Sequence of chain 1.D:
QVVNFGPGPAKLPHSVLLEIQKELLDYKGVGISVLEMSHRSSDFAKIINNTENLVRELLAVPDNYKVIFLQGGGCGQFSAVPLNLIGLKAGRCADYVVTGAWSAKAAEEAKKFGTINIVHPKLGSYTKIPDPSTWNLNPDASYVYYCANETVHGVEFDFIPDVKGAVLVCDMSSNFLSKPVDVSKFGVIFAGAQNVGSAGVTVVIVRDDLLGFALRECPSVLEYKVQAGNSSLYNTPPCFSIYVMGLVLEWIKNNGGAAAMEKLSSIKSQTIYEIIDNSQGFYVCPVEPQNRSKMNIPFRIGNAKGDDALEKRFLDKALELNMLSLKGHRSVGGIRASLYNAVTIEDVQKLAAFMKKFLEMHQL

This protein binds this small molecule.
Small molecule (SMILES): N[C@@H](COP(=O)(O)O)C(=O)O

Binding-site contacts:
Ligand atom CA contacts residue TRP102 of chain 1.F at 3.6 Å (hydrophobic).
Ligand atom O2P contacts residue TRP102 of chain 1.F at 4.1 Å.
Ligand atom O3P contacts residue ARG40 of chain 1.D at 2.7 Å (salt-bridge).
Ligand atom OXT contacts residue THR151 of chain 1.F at 4.2 Å.
Ligand atom OXT contacts residue HIS330 of chain 1.F at 3.6 Å.
Ligand atom OXT contacts residue VAL152 of chain 1.F at 4.2 Å.
Ligand atom OG contacts residue TRP102 of chain 1.F at 4.1 Å.
Ligand atom O contacts residue TRP102 of chain 1.F at 4.3 Å.
Ligand atom P contacts residue ARG40 of chain 1.D at 3.3 Å.
Ligand atom C contacts residue TRP102 of chain 1.F at 4.2 Å (hydrophobic).
Ligand atom O1P contacts residue ARG331 of chain 1.F at 4.1 Å.
Ligand atom C contacts residue PRO7 of chain 1.F at 4.2 Å (hydrophobic).
Ligand atom C contacts residue THR151 of chain 1.F at 4.3 Å.
Ligand atom C contacts residue HIS330 of chain 1.F at 4.3 Å.
Ligand atom OXT contacts residue ARG337 of chain 1.F at 2.7 Å (salt-bridge).
Ligand atom O2P contacts residue HIS330 of chain 1.F at 3.5 Å (h-bond).
Ligand atom CA contacts residue HIS330 of chain 1.F at 4.0 Å.
Ligand atom N contacts residue HIS330 of chain 1.F at 2.9 Å.
Ligand atom O3P contacts residue LEU234 of chain 1.D at 4.2 Å.
Ligand atom O2P contacts residue ARG40 of chain 1.D at 4.1 Å.
Ligand atom C contacts residue ARG337 of chain 1.F at 3.8 Å.
Ligand atom CA contacts residue PMP1 of chain 1.O at 3.2 Å.
Ligand atom O1P contacts residue ARG40 of chain 1.D at 2.8 Å (salt-bridge).
Ligand atom C contacts residue PMP1 of chain 1.O at 3.2 Å.
Ligand atom O3P contacts residue TYR235 of chain 1.D at 4.3 Å.
Ligand atom O contacts residue PMP1 of chain 1.O at 2.6 Å (h-bond).
Ligand atom O contacts residue THR151 of chain 1.F at 3.7 Å.
Ligand atom CB contacts residue PMP1 of chain 1.O at 3.2 Å.
Ligand atom O contacts residue PRO7 of chain 1.F at 4.0 Å.
Ligand atom P contacts residue HIS39 of chain 1.D at 3.5 Å.
Ligand atom OG contacts residue HIS39 of chain 1.D at 3.5 Å (h-bond).
Ligand atom O contacts residue ARG337 of chain 1.F at 4.3 Å.
Ligand atom CB contacts residue HIS39 of chain 1.D at 3.7 Å.
Ligand atom O1P contacts residue HIS39 of chain 1.D at 3.4 Å (h-bond).
Ligand atom O3P contacts residue HIS39 of chain 1.D at 3.0 Å (h-bond).
Ligand atom OXT contacts residue PRO7 of chain 1.F at 3.9 Å.
Ligand atom O contacts residue LYS195 of chain 1.F at 3.3 Å (salt-bridge).
Ligand atom OG contacts residue PMP1 of chain 1.O at 3.7 Å.
Ligand atom CB contacts residue GLY8 of chain 1.F at 4.1 Å.
Ligand atom O2P contacts residue ARG331 of chain 1.F at 4.2 Å.

Sequence of chain 1.F:
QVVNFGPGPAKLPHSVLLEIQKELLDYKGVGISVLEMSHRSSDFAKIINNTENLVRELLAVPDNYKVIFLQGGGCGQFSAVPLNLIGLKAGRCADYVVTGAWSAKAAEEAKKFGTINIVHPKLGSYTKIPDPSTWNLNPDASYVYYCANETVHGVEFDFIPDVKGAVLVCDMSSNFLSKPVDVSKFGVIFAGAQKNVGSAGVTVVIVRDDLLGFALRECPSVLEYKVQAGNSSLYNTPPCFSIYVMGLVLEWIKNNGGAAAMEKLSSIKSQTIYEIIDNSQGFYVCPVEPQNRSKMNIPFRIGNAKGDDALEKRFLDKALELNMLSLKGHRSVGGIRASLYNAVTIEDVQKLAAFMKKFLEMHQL